The protein below binds the small molecule below.
Small molecule (SMILES): NCCC(=O)O

Sequence of chain 1.A:
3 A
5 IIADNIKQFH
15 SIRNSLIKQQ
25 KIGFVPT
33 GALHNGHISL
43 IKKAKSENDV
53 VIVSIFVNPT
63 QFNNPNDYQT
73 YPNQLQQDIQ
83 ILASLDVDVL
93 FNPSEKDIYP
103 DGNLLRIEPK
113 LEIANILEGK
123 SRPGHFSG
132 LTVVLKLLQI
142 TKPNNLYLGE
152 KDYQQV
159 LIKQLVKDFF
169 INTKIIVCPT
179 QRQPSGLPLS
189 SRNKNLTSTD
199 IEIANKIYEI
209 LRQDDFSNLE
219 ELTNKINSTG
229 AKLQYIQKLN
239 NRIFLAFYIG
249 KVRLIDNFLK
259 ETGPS

Binding-site contacts:
Ligand atom C contacts residue GLN63 of chain 1.A at 3.7 Å.
Ligand atom OXT contacts residue MSE32 of chain 1.A at 3.5 Å.
Ligand atom C contacts residue ARG124 of chain 1.A at 3.5 Å.
Ligand atom OXT contacts residue ARG190 of chain 1.A at 3.9 Å.
Ligand atom OXT contacts residue PHE64 of chain 1.A at 4.2 Å.
Ligand atom OXT contacts residue ARG124 of chain 1.A at 3.5 Å (salt-bridge).
Ligand atom N contacts residue HIS127 of chain 1.A at 3.9 Å.
Ligand atom O contacts residue MSE32 of chain 1.A at 4.4 Å.
Ligand atom CA contacts residue HIS127 of chain 1.A at 3.9 Å.
Ligand atom CB contacts residue ASP153 of chain 1.A at 3.9 Å.
Ligand atom CA contacts residue PRO1 of chain 1.D at 3.9 Å (hydrophobic).
Ligand atom CA contacts residue MSE32 of chain 1.A at 4.3 Å.
Ligand atom OXT contacts residue HIS127 of chain 1.A at 3.7 Å.
Ligand atom O contacts residue ARG124 of chain 1.A at 2.9 Å (salt-bridge).
Ligand atom CA contacts residue ANP1 of chain 1.C at 2.9 Å.
Ligand atom O contacts residue ARG190 of chain 1.A at 3.0 Å (salt-bridge).
Ligand atom N contacts residue ASP153 of chain 1.A at 3.3 Å (salt-bridge).
Ligand atom OXT contacts residue GLN63 of chain 1.A at 3.2 Å (h-bond).
Ligand atom C contacts residue HIS127 of chain 1.A at 3.7 Å.
Ligand atom OXT contacts residue ANP1 of chain 1.C at 3.8 Å.
Ligand atom CB contacts residue ANP1 of chain 1.C at 2.8 Å.
Ligand atom CB contacts residue HIS127 of chain 1.A at 4.5 Å.
Ligand atom CA contacts residue GLN63 of chain 1.A at 3.3 Å.
Ligand atom C contacts residue ANP1 of chain 1.C at 2.8 Å.
Ligand atom N contacts residue ANP1 of chain 1.C at 3.8 Å.
Ligand atom N contacts residue GLN156 of chain 1.A at 3.8 Å.
Ligand atom CB contacts residue GLN156 of chain 1.A at 4.2 Å.
Ligand atom C contacts residue ARG190 of chain 1.A at 4.1 Å.
Ligand atom O contacts residue ANP1 of chain 1.C at 2.4 Å (h-bond).
Ligand atom O contacts residue HIS127 of chain 1.A at 4.1 Å.
Ligand atom CB contacts residue PRO1 of chain 1.D at 3.8 Å (hydrophobic).
Ligand atom C contacts residue MSE32 of chain 1.A at 3.9 Å.